A protein and the small-molecule ligand that binds it are described below.
Small molecule (SMILES): CC(=O)N[C@H]1[C@H](O[C@H]2[C@H](O)[C@@H](NC(C)=O)CO[C@@H]2CO)O[C@H](CO)[C@@H](O)[C@@H]1O

Sequence of chain 1.C:
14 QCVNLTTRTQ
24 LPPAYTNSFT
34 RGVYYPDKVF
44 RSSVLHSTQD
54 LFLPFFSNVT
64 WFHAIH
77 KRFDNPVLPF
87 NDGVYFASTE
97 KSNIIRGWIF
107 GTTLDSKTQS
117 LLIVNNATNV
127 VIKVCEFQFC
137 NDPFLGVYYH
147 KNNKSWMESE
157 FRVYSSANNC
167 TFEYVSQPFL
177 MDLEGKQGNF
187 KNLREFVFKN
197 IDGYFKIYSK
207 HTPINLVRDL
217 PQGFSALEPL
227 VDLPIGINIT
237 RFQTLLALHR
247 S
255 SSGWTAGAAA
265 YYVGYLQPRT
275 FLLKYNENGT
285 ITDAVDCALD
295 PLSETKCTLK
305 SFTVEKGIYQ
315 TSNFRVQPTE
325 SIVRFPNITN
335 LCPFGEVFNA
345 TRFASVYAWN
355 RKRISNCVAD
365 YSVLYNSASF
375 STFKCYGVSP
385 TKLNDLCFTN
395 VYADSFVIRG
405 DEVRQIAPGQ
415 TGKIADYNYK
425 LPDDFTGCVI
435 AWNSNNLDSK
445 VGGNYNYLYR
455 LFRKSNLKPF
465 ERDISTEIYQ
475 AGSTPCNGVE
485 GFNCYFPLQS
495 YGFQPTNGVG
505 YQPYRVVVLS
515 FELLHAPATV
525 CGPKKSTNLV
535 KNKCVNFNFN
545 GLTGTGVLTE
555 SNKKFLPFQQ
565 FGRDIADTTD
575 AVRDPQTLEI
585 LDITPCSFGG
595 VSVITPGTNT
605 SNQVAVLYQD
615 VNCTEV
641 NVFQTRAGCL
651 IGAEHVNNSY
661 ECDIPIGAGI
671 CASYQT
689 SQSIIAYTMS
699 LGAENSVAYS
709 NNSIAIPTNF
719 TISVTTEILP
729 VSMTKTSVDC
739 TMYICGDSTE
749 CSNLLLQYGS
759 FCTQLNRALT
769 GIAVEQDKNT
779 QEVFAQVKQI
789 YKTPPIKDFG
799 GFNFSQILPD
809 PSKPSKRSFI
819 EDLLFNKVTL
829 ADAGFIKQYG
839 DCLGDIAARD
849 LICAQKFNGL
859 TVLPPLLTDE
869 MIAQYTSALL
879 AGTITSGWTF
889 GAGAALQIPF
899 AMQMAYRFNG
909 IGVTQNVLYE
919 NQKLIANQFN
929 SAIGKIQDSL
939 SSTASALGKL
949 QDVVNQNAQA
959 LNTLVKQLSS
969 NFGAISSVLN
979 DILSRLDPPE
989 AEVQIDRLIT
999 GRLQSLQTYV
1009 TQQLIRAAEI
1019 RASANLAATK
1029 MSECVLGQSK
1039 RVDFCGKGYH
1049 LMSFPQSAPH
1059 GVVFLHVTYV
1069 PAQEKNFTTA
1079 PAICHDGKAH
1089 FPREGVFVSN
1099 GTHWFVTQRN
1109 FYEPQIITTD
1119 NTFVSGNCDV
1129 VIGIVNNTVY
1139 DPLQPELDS

Binding-site contacts:
Ligand atom O7 contacts residue ASP1127 of chain 1.C at 4.5 Å.
Ligand atom C1 contacts residue ASN1134 of chain 1.C at 1.4 Å.
Ligand atom C5 contacts residue ASN1134 of chain 1.C at 3.7 Å.
Ligand atom C7 contacts residue ASN1134 of chain 1.C at 3.2 Å.
Ligand atom C4 contacts residue ASN1134 of chain 1.C at 4.2 Å.
Ligand atom C8 contacts residue ASN1134 of chain 1.C at 4.4 Å.
Ligand atom C3 contacts residue ASN1134 of chain 1.C at 3.8 Å.
Ligand atom C2 contacts residue ASN1134 of chain 1.C at 2.5 Å.
Ligand atom O7 contacts residue ASN1134 of chain 1.C at 3.2 Å (h-bond).
Ligand atom O5 contacts residue ASN1134 of chain 1.C at 2.4 Å (h-bond).
Ligand atom N2 contacts residue ASN1134 of chain 1.C at 2.9 Å (h-bond).